Sequence of chain 1.D:
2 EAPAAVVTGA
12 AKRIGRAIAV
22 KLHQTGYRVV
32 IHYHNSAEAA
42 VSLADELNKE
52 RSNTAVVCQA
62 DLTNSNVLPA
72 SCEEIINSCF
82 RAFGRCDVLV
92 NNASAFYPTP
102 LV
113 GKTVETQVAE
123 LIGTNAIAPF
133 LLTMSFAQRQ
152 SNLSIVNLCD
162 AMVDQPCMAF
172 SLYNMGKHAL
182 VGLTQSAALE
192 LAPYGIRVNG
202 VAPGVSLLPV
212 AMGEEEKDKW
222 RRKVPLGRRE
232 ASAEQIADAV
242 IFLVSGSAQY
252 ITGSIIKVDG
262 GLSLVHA

Binding-site contacts:
Ligand atom NAI contacts residue PHE97 of chain 1.D at 3.7 Å.
Ligand atom CAF contacts residue PHE97 of chain 1.D at 3.7 Å (hydrophobic).
Ligand atom CAA contacts residue TYR174 of chain 1.D at 4.2 Å (hydrophobic).
Ligand atom CAC contacts residue ARG14 of chain 1.D at 4.2 Å.
Ligand atom NAL contacts residue LEU209 of chain 1.D at 4.1 Å.
Ligand atom NAI contacts residue NAP1 of chain 1.M at 3.2 Å.
Ligand atom CAD contacts residue PRO210 of chain 1.D at 4.3 Å (hydrophobic).
Ligand atom CAA contacts residue NAP1 of chain 1.M at 3.7 Å.
Ligand atom CAD contacts residue LEU208 of chain 1.D at 4.0 Å (hydrophobic).
Ligand atom NAG contacts residue NAP1 of chain 1.M at 2.8 Å (h-bond).
Ligand atom NAM contacts residue PRO210 of chain 1.D at 3.5 Å.
Ligand atom NAO contacts residue VAL206 of chain 1.D at 3.3 Å.
Ligand atom CAF contacts residue NAP1 of chain 1.M at 3.8 Å.
Ligand atom NAO contacts residue CYS168 of chain 1.D at 4.3 Å.
Ligand atom CAC contacts residue NAP1 of chain 1.M at 3.6 Å.
Ligand atom CAC contacts residue PRO210 of chain 1.D at 3.6 Å (hydrophobic).
Ligand atom CAD contacts residue ARG14 of chain 1.D at 3.5 Å.
Ligand atom NAO contacts residue TRP221 of chain 1.D at 3.5 Å.
Ligand atom NAL contacts residue VAL206 of chain 1.D at 4.2 Å.
Ligand atom NAH contacts residue TYR174 of chain 1.D at 3.4 Å (h-bond).
Ligand atom CAF contacts residue TYR174 of chain 1.D at 4.2 Å (hydrophobic).
Ligand atom CAE contacts residue NAP1 of chain 1.M at 3.4 Å.
Ligand atom NAH contacts residue NAP1 of chain 1.M at 3.1 Å (h-bond).
Ligand atom NAG contacts residue PHE97 of chain 1.D at 4.1 Å.
Ligand atom CAB contacts residue NAP1 of chain 1.M at 3.7 Å.
Ligand atom NAI contacts residue SER95 of chain 1.D at 3.8 Å.
Ligand atom NAH contacts residue PHE97 of chain 1.D at 3.7 Å.
Ligand atom NAM contacts residue PHE97 of chain 1.D at 4.2 Å.
Ligand atom CAK contacts residue VAL206 of chain 1.D at 3.6 Å (hydrophobic).
Ligand atom CAA contacts residue PHE97 of chain 1.D at 3.8 Å (hydrophobic).
Ligand atom NAL contacts residue MET213 of chain 1.D at 4.1 Å.
Ligand atom NAH contacts residue SER95 of chain 1.D at 4.3 Å.
Ligand atom CAC contacts residue LEU208 of chain 1.D at 3.9 Å (hydrophobic).
Ligand atom CAB contacts residue PHE97 of chain 1.D at 3.9 Å (hydrophobic).
Ligand atom S contacts residue NAP1 of chain 1.M at 4.0 Å.
Ligand atom S contacts residue GLY205 of chain 1.D at 4.1 Å.
Ligand atom CAJ contacts residue PHE97 of chain 1.D at 4.0 Å (hydrophobic).
Ligand atom CAD contacts residue NAP1 of chain 1.M at 3.3 Å.
Ligand atom CAJ contacts residue NAP1 of chain 1.M at 3.8 Å.
Ligand atom CAE contacts residue PHE97 of chain 1.D at 4.2 Å (hydrophobic).

The small molecule below binds the protein below.
Small molecule (SMILES): Nc1nnc(-c2ccc3nn[nH]c3c2)s1